Binding-site contacts:
Ligand atom NA4 contacts residue TYR119 of chain 1.D at 3.6 Å.
Ligand atom C4 contacts residue VAL9 of chain 1.D at 3.5 Å (hydrophobic).
Ligand atom O1 contacts residue ARG70 of chain 1.D at 2.8 Å (salt-bridge).
Ligand atom N1 contacts residue ALA11 of chain 1.D at 3.5 Å.
Ligand atom C2 contacts residue VAL10 of chain 1.D at 3.6 Å (hydrophobic).
Ligand atom N5 contacts residue NDP1 of chain 1.R at 3.4 Å.
Ligand atom CT contacts residue SER37 of chain 1.D at 3.6 Å.
Ligand atom N3 contacts residue ALA11 of chain 1.D at 3.8 Å.
Ligand atom NA2 contacts residue VAL10 of chain 1.D at 3.3 Å (h-bond).
Ligand atom NA4 contacts residue PHE36 of chain 1.D at 3.4 Å.
Ligand atom NA2 contacts residue ALA11 of chain 1.D at 3.4 Å.
Ligand atom C2 contacts residue ASP32 of chain 1.D at 3.7 Å.
Ligand atom O2 contacts residue SER37 of chain 1.D at 3.1 Å (h-bond).
Ligand atom N3 contacts residue NDP1 of chain 1.R at 3.6 Å.
Ligand atom O1 contacts residue SER37 of chain 1.D at 3.6 Å.
Ligand atom C2 contacts residue ALA11 of chain 1.D at 3.5 Å (hydrophobic).
Ligand atom CM contacts residue ILE62 of chain 1.D at 3.7 Å (hydrophobic).
Ligand atom OE2 contacts residue LEU33 of chain 1.D at 3.7 Å.
Ligand atom C7 contacts residue LEU25 of chain 1.D at 3.6 Å (hydrophobic).
Ligand atom C4A contacts residue NDP1 of chain 1.R at 3.2 Å.
Ligand atom C16 contacts residue PHE36 of chain 1.D at 3.7 Å (hydrophobic).
Ligand atom NA4 contacts residue VAL9 of chain 1.D at 2.7 Å (h-bond).
Ligand atom CB contacts residue SER37 of chain 1.D at 3.8 Å.
Ligand atom N3 contacts residue VAL10 of chain 1.D at 3.3 Å (h-bond).
Ligand atom NA2 contacts residue ASP32 of chain 1.D at 3.0 Å (salt-bridge).
Ligand atom CM contacts residue SER61 of chain 1.D at 3.8 Å.
Ligand atom O1 contacts residue PHE36 of chain 1.D at 3.6 Å.
Ligand atom C4 contacts residue PHE36 of chain 1.D at 3.5 Å (hydrophobic).
Ligand atom CT contacts residue ARG70 of chain 1.D at 3.3 Å.
Ligand atom C14 contacts residue ILE62 of chain 1.D at 3.5 Å (hydrophobic).
Ligand atom C8A contacts residue NDP1 of chain 1.R at 3.5 Å.
Ligand atom N1 contacts residue ASP32 of chain 1.D at 2.9 Å (salt-bridge).
Ligand atom C15 contacts residue ILE62 of chain 1.D at 3.8 Å (hydrophobic).
Ligand atom N1 contacts residue NDP1 of chain 1.R at 3.8 Å.
Ligand atom O2 contacts residue ARG70 of chain 1.D at 2.7 Å (salt-bridge).
Ligand atom NA2 contacts residue THR134 of chain 1.D at 3.4 Å (h-bond).
Ligand atom C6 contacts residue NDP1 of chain 1.R at 3.8 Å.
Ligand atom C4 contacts residue NDP1 of chain 1.R at 3.3 Å.
Ligand atom N10 contacts residue ILE62 of chain 1.D at 3.6 Å.
Ligand atom N3 contacts residue VAL9 of chain 1.D at 3.4 Å.

This small molecule binds to this protein.
Small molecule (SMILES): CN(Cc1cnc2nc(N)nc(N)c2n1)c1ccc(C(=O)N[C@@H](CCC(=O)O)C(=O)O)cc1

Sequence of chain 1.D:
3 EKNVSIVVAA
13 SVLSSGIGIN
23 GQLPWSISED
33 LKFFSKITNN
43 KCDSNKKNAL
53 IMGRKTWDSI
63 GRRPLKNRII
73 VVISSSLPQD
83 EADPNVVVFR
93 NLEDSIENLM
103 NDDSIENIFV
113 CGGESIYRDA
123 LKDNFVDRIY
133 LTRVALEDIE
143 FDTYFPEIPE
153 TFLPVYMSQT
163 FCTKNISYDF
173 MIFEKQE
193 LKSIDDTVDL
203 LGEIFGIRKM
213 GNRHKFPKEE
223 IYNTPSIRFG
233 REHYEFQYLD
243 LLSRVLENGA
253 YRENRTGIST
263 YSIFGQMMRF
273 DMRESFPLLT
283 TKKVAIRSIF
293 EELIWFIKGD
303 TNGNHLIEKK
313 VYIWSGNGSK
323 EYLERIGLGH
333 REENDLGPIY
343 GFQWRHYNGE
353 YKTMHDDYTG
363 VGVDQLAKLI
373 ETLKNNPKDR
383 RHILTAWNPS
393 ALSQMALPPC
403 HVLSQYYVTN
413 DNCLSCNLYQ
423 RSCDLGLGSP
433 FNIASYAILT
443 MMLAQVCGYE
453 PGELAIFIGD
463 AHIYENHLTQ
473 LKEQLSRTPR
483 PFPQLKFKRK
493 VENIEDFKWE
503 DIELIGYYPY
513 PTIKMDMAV